Binding-site contacts:
Ligand atom O1B contacts residue MG1 of chain 1.W at 2.1 Å.
Ligand atom O5' contacts residue NA1 of chain 1.Y at 3.7 Å.
Ligand atom O1B contacts residue SER177 of chain 1.I at 2.7 Å (h-bond).
Ligand atom PG contacts residue MG1 of chain 1.W at 3.3 Å.
Ligand atom PG contacts residue SER177 of chain 1.I at 3.9 Å.
Ligand atom O3A contacts residue MG1 of chain 1.W at 3.4 Å.
Ligand atom O1G contacts residue CYS185 of chain 1.I at 3.8 Å.
Ligand atom O3B contacts residue MG1 of chain 1.W at 3.5 Å.
Ligand atom O1A contacts residue MG1 of chain 1.W at 1.9 Å.
Ligand atom PB contacts residue MG1 of chain 1.W at 3.1 Å.
Ligand atom O1G contacts residue SER177 of chain 1.I at 2.8 Å (h-bond).
Ligand atom O1A contacts residue ASP187 of chain 1.I at 3.2 Å (salt-bridge).
Ligand atom PA contacts residue NA1 of chain 1.Y at 3.3 Å.
Ligand atom O1A contacts residue NA1 of chain 1.Y at 2.4 Å (h-bond).
Ligand atom C5' contacts residue PHE266 of chain 1.I at 3.8 Å (hydrophobic).
Ligand atom O1B contacts residue GLY176 of chain 1.I at 3.4 Å.
Ligand atom PB contacts residue SER177 of chain 1.I at 3.5 Å.
Ligand atom O1G contacts residue ARG146 of chain 1.I at 3.0 Å (salt-bridge).
Ligand atom PA contacts residue MG1 of chain 1.W at 3.2 Å.
Ligand atom O3B contacts residue SER177 of chain 1.I at 3.8 Å.
Ligand atom O1G contacts residue MG1 of chain 1.W at 3.7 Å.
Ligand atom C2' contacts residue ASN273 of chain 1.I at 3.6 Å.
Ligand atom O4 contacts residue DT6 of chain 1.K at 3.0 Å.
Ligand atom O1G contacts residue GLY186 of chain 1.I at 2.8 Å (h-bond).
Ligand atom PG contacts residue GLY186 of chain 1.I at 3.8 Å.
Ligand atom O1A contacts residue ASP189 of chain 1.I at 2.8 Å (salt-bridge).
Ligand atom C3' contacts residue TYR265 of chain 1.I at 3.8 Å (hydrophobic).
Ligand atom O2B contacts residue ARG180 of chain 1.I at 2.8 Å (salt-bridge).
Ligand atom O3G contacts residue ASP187 of chain 1.I at 2.7 Å (salt-bridge).
Ligand atom O1B contacts residue ASP189 of chain 1.I at 3.3 Å (salt-bridge).
Ligand atom O2 contacts residue PHE266 of chain 1.I at 3.8 Å.
Ligand atom O2G contacts residue ARG146 of chain 1.I at 3.5 Å (salt-bridge).
Ligand atom O2A contacts residue NA1 of chain 1.Y at 3.6 Å (h-bond).
Ligand atom C3' contacts residue ASN273 of chain 1.I at 3.5 Å.
Ligand atom C4' contacts residue TYR265 of chain 1.I at 3.6 Å (hydrophobic).
Ligand atom O4' contacts residue PHE266 of chain 1.I at 3.9 Å.
Ligand atom O2B contacts residue SER177 of chain 1.I at 3.3 Å (h-bond).
Ligand atom C4' contacts residue PHE266 of chain 1.I at 3.8 Å (hydrophobic).
Ligand atom C1' contacts residue TYR265 of chain 1.I at 3.9 Å (hydrophobic).
Ligand atom O3G contacts residue MG1 of chain 1.W at 2.3 Å.

Sequence of chain 1.I:
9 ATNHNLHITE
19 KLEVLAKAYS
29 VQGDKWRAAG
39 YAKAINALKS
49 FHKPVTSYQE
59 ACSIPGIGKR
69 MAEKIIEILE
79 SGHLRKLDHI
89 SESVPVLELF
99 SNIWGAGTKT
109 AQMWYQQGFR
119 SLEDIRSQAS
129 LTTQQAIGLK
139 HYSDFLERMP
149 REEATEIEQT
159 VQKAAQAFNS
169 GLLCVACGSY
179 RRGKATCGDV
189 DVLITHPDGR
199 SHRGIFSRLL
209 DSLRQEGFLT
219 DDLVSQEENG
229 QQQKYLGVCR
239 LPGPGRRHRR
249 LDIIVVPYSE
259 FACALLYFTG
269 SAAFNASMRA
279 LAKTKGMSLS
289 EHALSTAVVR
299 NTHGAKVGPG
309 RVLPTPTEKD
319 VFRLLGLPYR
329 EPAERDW

A protein and the small-molecule ligand that binds it are described below.
Small molecule (SMILES): Cc1cn([C@H]2CC[C@@H](CO[P](=O)(O)O[P](=O)(O)OP(=O)(O)O)O2)c(=O)[nH]c1=O